Binding-site contacts:
Ligand atom C6 contacts residue SER151 of chain 1.F at 4.2 Å.
Ligand atom C2 contacts residue ASN154 of chain 1.F at 3.6 Å.
Ligand atom O7 contacts residue GLU150 of chain 1.F at 3.3 Å (salt-bridge).
Ligand atom O1 contacts residue ASN154 of chain 1.F at 2.3 Å (h-bond).
Ligand atom C7 contacts residue GLU150 of chain 1.F at 4.1 Å.
Ligand atom N2 contacts residue ASN154 of chain 1.F at 3.6 Å (h-bond).
Ligand atom C7 contacts residue ASN154 of chain 1.F at 3.0 Å.
Ligand atom C1 contacts residue ASN154 of chain 1.F at 3.2 Å.
Ligand atom O5 contacts residue THR156 of chain 1.F at 3.9 Å.
Ligand atom O7 contacts residue ASN154 of chain 1.F at 3.3 Å (h-bond).
Ligand atom O5 contacts residue ASN154 of chain 1.F at 3.3 Å (h-bond).
Ligand atom C5 contacts residue THR156 of chain 1.F at 4.1 Å.
Ligand atom C8 contacts residue ASN154 of chain 1.F at 3.0 Å.
Ligand atom C6 contacts residue THR156 of chain 1.F at 3.5 Å.

Sequence of chain 1.F:
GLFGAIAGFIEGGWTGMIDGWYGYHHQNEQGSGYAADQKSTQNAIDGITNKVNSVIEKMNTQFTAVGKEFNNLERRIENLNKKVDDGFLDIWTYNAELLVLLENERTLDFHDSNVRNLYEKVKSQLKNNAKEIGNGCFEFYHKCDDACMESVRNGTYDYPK

A protein and the small-molecule ligand that binds it are described below.
Small molecule (SMILES): CC(=O)N[C@@H]1[C@@H](O)[C@H](O)[C@@H](CO)O[C@H]1O